Binding-site contacts:
Ligand atom C4 contacts residue ASN821 of chain 1.A at 4.2 Å.
Ligand atom C2 contacts residue ASN821 of chain 1.A at 2.5 Å.
Ligand atom C5 contacts residue ASN821 of chain 1.A at 3.7 Å.
Ligand atom C8 contacts residue GLN885 of chain 1.A at 4.0 Å.
Ligand atom C8 contacts residue GLY887 of chain 1.A at 4.3 Å.
Ligand atom O7 contacts residue GLN885 of chain 1.A at 4.5 Å.
Ligand atom C8 contacts residue PRO819 of chain 1.A at 3.6 Å (hydrophobic).
Ligand atom N2 contacts residue ASN821 of chain 1.A at 2.9 Å (h-bond).
Ligand atom C8 contacts residue ASN821 of chain 1.A at 4.3 Å.
Ligand atom O5 contacts residue ASN821 of chain 1.A at 2.4 Å (h-bond).
Ligand atom C8 contacts residue MET820 of chain 1.A at 4.1 Å (hydrophobic).
Ligand atom C1 contacts residue ASN821 of chain 1.A at 1.4 Å.
Ligand atom O7 contacts residue ASN821 of chain 1.A at 3.4 Å (h-bond).
Ligand atom C7 contacts residue ASN821 of chain 1.A at 3.3 Å.
Ligand atom C3 contacts residue ASN821 of chain 1.A at 3.8 Å.

Sequence of chain 1.A:
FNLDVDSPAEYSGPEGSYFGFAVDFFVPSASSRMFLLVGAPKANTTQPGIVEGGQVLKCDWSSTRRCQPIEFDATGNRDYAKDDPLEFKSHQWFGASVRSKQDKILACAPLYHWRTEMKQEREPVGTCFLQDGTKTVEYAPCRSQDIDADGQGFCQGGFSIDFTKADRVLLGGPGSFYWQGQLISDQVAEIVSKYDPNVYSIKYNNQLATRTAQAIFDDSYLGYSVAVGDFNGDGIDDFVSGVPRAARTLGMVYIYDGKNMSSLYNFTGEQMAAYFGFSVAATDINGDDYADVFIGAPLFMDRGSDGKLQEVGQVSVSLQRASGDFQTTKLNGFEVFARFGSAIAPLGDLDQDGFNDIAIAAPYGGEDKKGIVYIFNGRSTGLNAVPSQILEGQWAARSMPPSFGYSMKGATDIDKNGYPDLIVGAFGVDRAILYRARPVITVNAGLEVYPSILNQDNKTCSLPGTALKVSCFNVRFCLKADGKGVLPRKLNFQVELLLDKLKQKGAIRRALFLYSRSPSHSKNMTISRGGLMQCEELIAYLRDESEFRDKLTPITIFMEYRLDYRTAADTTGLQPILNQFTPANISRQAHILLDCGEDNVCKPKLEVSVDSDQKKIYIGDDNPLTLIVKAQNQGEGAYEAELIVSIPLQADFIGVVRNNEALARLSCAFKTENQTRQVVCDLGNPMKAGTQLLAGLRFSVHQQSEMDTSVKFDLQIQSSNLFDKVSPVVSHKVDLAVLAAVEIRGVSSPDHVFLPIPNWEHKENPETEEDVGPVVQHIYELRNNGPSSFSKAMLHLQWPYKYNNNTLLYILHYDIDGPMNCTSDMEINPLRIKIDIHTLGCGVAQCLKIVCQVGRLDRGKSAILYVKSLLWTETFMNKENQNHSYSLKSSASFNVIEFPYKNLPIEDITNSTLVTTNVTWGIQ

The protein below binds the small molecule below.
Small molecule (SMILES): CC(=O)N[C@@H]1[C@@H](O)[C@H](O)[C@@H](CO)O[C@H]1O